Sequence of chain 12.A:
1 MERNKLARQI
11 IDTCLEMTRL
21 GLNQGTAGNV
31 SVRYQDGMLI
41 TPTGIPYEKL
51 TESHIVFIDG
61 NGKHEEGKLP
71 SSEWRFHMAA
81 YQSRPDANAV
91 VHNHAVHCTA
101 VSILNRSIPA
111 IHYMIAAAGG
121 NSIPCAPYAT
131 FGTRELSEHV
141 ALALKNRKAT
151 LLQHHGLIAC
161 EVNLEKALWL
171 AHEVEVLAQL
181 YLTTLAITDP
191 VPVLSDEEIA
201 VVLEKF

A small-molecule ligand and the protein it binds are described below.
Small molecule (SMILES): O=C(COP(=O)(O)O)NO

Sequence of chain 14.A:
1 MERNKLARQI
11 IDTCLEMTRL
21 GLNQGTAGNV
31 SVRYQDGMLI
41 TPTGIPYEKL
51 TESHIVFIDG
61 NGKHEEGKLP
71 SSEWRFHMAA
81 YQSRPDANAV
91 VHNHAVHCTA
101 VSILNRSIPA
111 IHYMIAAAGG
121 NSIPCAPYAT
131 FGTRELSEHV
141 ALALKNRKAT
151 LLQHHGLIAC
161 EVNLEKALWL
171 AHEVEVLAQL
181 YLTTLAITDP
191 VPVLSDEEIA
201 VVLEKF

Binding-site contacts:
Ligand atom O1 contacts residue ALA27 of chain 14.A at 3.8 Å.
Ligand atom O2 contacts residue HIS94 of chain 14.A at 3.7 Å.
Ligand atom O2P contacts residue SER71 of chain 14.A at 3.7 Å.
Ligand atom O2P contacts residue SER72 of chain 14.A at 2.9 Å (h-bond).
Ligand atom O3P contacts residue GLY44 of chain 14.A at 2.9 Å (h-bond).
Ligand atom C1 contacts residue HIS94 of chain 14.A at 3.9 Å.
Ligand atom O1P contacts residue ASN29 of chain 14.A at 3.6 Å.
Ligand atom O3P contacts residue THR26 of chain 14.A at 3.6 Å (h-bond).
Ligand atom O1 contacts residue HIS94 of chain 14.A at 3.0 Å (h-bond).
Ligand atom C2 contacts residue ASN29 of chain 14.A at 3.5 Å.
Ligand atom N2 contacts residue GLU73 of chain 14.A at 3.1 Å (salt-bridge).
Ligand atom O1 contacts residue GLY28 of chain 14.A at 2.9 Å (h-bond).
Ligand atom O2 contacts residue ZN1 of chain 14.B at 1.9 Å.
Ligand atom O2 contacts residue HIS92 of chain 14.A at 3.4 Å (h-bond).
Ligand atom O1 contacts residue ASN29 of chain 14.A at 3.6 Å.
Ligand atom N2 contacts residue ASN29 of chain 14.A at 3.6 Å.
Ligand atom P contacts residue SER72 of chain 14.A at 4.0 Å.
Ligand atom P contacts residue SER71 of chain 14.A at 3.8 Å.
Ligand atom O2 contacts residue GLU73 of chain 14.A at 2.4 Å (salt-bridge).
Ligand atom C2 contacts residue THR26 of chain 14.A at 3.6 Å.
Ligand atom C1 contacts residue ZN1 of chain 14.B at 2.8 Å.
Ligand atom P contacts residue ASN29 of chain 14.A at 3.9 Å.
Ligand atom O4P contacts residue ASN29 of chain 14.A at 2.9 Å (h-bond).
Ligand atom O4P contacts residue SER71 of chain 14.A at 2.6 Å (h-bond).
Ligand atom N2 contacts residue ZN1 of chain 14.B at 2.8 Å.
Ligand atom N2 contacts residue SER72 of chain 14.A at 4.0 Å.
Ligand atom O2 contacts residue TYR113 of chain 12.A at 3.4 Å (h-bond).
Ligand atom O1P contacts residue SER72 of chain 14.A at 3.6 Å.
Ligand atom O4P contacts residue GLY28 of chain 14.A at 3.5 Å (h-bond).
Ligand atom O1 contacts residue HIS92 of chain 14.A at 3.2 Å (h-bond).
Ligand atom O2P contacts residue THR43 of chain 14.A at 2.9 Å (h-bond).
Ligand atom C1 contacts residue GLY28 of chain 14.A at 3.6 Å.
Ligand atom N2 contacts residue TYR113 of chain 12.A at 3.7 Å.
Ligand atom O2 contacts residue HIS155 of chain 14.A at 2.9 Å (h-bond).
Ligand atom O1 contacts residue ZN1 of chain 14.B at 2.2 Å.
Ligand atom O3P contacts residue THR43 of chain 14.A at 3.7 Å.
Ligand atom C2 contacts residue ALA27 of chain 14.A at 4.0 Å (hydrophobic).
Ligand atom C1 contacts residue ASN29 of chain 14.A at 3.3 Å.
Ligand atom P contacts residue THR43 of chain 14.A at 3.9 Å.
Ligand atom C2 contacts residue GLY28 of chain 14.A at 3.6 Å.